Binding-site contacts:
Ligand atom N contacts residue CYS30 of chain 1.B at 4.3 Å.
Ligand atom CA contacts residue THR29 of chain 1.B at 3.1 Å.
Ligand atom N contacts residue LYS1 of chain 1.C at 1.3 Å.
Ligand atom CA contacts residue LYS1 of chain 1.C at 2.4 Å.
Ligand atom CA contacts residue GLY186 of chain 1.B at 4.1 Å.
Ligand atom N contacts residue THR29 of chain 1.B at 2.4 Å (h-bond).
Ligand atom N contacts residue GLN185 of chain 1.B at 4.4 Å.
Ligand atom N contacts residue GLY186 of chain 1.B at 3.5 Å (h-bond).

This protein binds this small molecule.
Small molecule (SMILES): C[C@H](N)C(=O)O

Sequence of chain 1.B:
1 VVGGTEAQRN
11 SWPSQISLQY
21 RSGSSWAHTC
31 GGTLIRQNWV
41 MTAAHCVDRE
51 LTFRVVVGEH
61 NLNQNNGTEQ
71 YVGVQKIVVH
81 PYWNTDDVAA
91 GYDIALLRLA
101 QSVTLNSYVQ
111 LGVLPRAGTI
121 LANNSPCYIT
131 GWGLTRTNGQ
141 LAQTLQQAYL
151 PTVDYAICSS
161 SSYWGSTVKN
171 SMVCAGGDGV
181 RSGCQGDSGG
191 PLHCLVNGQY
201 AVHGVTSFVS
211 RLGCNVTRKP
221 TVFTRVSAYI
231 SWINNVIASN